The small molecule below binds the protein below.
Small molecule (SMILES): CC[C@H](C)[C@H](NC(=O)[C@H](CO)NC(=O)[C@H](CCCN=C(N)N)NC(=O)[C@@H](NC(=O)[C@@H]1CCCN1C(=O)[C@@H]1CCCN1C(=O)[C@H](C)N)C(C)C)C(=O)N[C@H](C=O)Cc1ccc(O)cc1

Binding-site contacts:
Ligand atom CB contacts residue ASP233 of chain 7.V at 3.0 Å.
Ligand atom C contacts residue ASN281 of chain 7.V at 3.8 Å.
Ligand atom O contacts residue LEU286 of chain 7.V at 3.2 Å.
Ligand atom C contacts residue TYR94 of chain 7.V at 4.0 Å (hydrophobic).
Ligand atom C contacts residue LEU286 of chain 7.V at 3.8 Å (hydrophobic).
Ligand atom CD contacts residue TYR273 of chain 7.V at 3.3 Å (hydrophobic).
Ligand atom N contacts residue ASN227 of chain 7.V at 3.0 Å (h-bond).
Ligand atom CG2 contacts residue HIS277 of chain 7.V at 3.3 Å.
Ligand atom O contacts residue ASN227 of chain 7.V at 3.6 Å.
Ligand atom CG1 contacts residue TYR94 of chain 7.V at 3.8 Å (hydrophobic).
Ligand atom CB contacts residue TYR238 of chain 7.V at 3.6 Å (hydrophobic).
Ligand atom C contacts residue THR235 of chain 7.V at 3.6 Å.
Ligand atom N contacts residue THR235 of chain 7.V at 3.9 Å.
Ligand atom O contacts residue TYR94 of chain 7.V at 2.9 Å.
Ligand atom CA contacts residue THR235 of chain 7.V at 3.6 Å.
Ligand atom CA contacts residue ASN227 of chain 7.V at 3.7 Å.
Ligand atom CG2 contacts residue LEU286 of chain 7.V at 3.7 Å (hydrophobic).
Ligand atom CD contacts residue HIS277 of chain 7.V at 3.9 Å.
Ligand atom CB contacts residue HIS277 of chain 7.V at 3.7 Å.
Ligand atom CG2 contacts residue PHE278 of chain 7.V at 3.7 Å (hydrophobic).
Ligand atom CG contacts residue ASP233 of chain 7.V at 3.0 Å.
Ligand atom CG2 contacts residue ASN281 of chain 7.V at 3.6 Å.
Ligand atom CG contacts residue HIS277 of chain 7.V at 3.8 Å.
Ligand atom CG1 contacts residue VAL280 of chain 7.V at 4.0 Å (hydrophobic).
Ligand atom CD1 contacts residue TYR91 of chain 7.V at 3.9 Å (hydrophobic).
Ligand atom CG contacts residue LYS234 of chain 7.V at 3.3 Å.
Ligand atom CG contacts residue TYR273 of chain 7.V at 3.6 Å (hydrophobic).
Ligand atom CD1 contacts residue TYR94 of chain 7.V at 3.5 Å (hydrophobic).
Ligand atom O contacts residue HIS277 of chain 7.V at 3.4 Å.
Ligand atom O contacts residue ASN281 of chain 7.V at 2.6 Å (h-bond).
Ligand atom O contacts residue THR235 of chain 7.V at 3.1 Å (h-bond).
Ligand atom CG2 contacts residue GLU236 of chain 7.V at 3.3 Å.
Ligand atom O contacts residue LYS234 of chain 7.V at 3.6 Å.
Ligand atom N contacts residue TYR273 of chain 7.V at 3.9 Å.
Ligand atom N contacts residue THR235 of chain 7.V at 3.5 Å (h-bond).
Ligand atom C contacts residue THR235 of chain 7.V at 3.6 Å.
Ligand atom CB contacts residue LEU286 of chain 7.V at 3.9 Å (hydrophobic).
Ligand atom O contacts residue THR235 of chain 7.V at 3.0 Å (h-bond).
Ligand atom C contacts residue THR235 of chain 7.V at 3.6 Å.
Ligand atom C contacts residue ASN227 of chain 7.V at 3.5 Å.

Sequence of chain 7.V:
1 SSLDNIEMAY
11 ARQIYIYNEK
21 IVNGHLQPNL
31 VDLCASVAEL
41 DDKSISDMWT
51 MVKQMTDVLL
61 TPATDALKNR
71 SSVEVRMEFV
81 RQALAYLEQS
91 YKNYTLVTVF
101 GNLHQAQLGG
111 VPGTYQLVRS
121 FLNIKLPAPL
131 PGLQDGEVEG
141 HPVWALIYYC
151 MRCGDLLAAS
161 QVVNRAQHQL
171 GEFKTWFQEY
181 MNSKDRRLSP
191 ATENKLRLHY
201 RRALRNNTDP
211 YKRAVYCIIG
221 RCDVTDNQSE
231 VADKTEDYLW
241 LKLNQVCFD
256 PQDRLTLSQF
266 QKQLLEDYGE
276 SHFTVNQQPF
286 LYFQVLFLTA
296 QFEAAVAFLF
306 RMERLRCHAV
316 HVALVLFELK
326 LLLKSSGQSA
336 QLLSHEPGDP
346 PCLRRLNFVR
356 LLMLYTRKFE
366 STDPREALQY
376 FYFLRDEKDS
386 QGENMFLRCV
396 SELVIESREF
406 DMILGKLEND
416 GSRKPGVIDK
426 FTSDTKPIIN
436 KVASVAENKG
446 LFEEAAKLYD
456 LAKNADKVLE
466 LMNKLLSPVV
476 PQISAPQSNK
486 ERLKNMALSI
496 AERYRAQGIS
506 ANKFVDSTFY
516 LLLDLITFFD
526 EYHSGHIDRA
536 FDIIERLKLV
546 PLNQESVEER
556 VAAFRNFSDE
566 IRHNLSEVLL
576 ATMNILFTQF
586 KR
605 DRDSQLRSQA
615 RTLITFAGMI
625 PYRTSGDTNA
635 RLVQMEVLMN